Sequence of chain 1.B:
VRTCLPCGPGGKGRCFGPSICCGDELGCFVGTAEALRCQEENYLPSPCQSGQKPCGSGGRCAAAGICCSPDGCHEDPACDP

Binding-site contacts:
Ligand atom CA contacts residue SER46 of chain 1.B at 4.1 Å.
Ligand atom CZ contacts residue PRO47 of chain 1.B at 3.4 Å (hydrophobic).
Ligand atom O contacts residue TYR1 of chain 1.I at 2.2 Å (h-bond).
Ligand atom N contacts residue SER46 of chain 1.B at 2.9 Å (h-bond).
Ligand atom CG contacts residue LEU44 of chain 1.B at 4.0 Å (hydrophobic).
Ligand atom CG contacts residue PRO47 of chain 1.B at 4.3 Å (hydrophobic).
Ligand atom C contacts residue TYR1 of chain 1.I at 1.3 Å (hydrophobic).
Ligand atom CD2 contacts residue PRO47 of chain 1.B at 3.9 Å (hydrophobic).
Ligand atom C contacts residue SER46 of chain 1.B at 4.4 Å.
Ligand atom O contacts residue GLU41 of chain 1.B at 3.8 Å.
Ligand atom CA contacts residue TYR1 of chain 1.I at 2.4 Å (hydrophobic).
Ligand atom CB contacts residue LEU44 of chain 1.B at 3.7 Å (hydrophobic).
Ligand atom CB contacts residue GLU41 of chain 1.B at 4.0 Å.
Ligand atom CD1 contacts residue TYR1 of chain 1.I at 3.6 Å (hydrophobic).
Ligand atom N contacts residue ARG2 of chain 1.B at 4.1 Å.
Ligand atom CD2 contacts residue PRO45 of chain 1.B at 3.5 Å (hydrophobic).
Ligand atom CD1 contacts residue PRO47 of chain 1.B at 4.2 Å (hydrophobic).
Ligand atom N contacts residue GLU41 of chain 1.B at 2.8 Å (salt-bridge).
Ligand atom CE2 contacts residue PRO47 of chain 1.B at 3.4 Å (hydrophobic).
Ligand atom CB contacts residue TYR1 of chain 1.I at 3.2 Å (hydrophobic).
Ligand atom CG contacts residue SER46 of chain 1.B at 4.3 Å.
Ligand atom CG contacts residue TYR1 of chain 1.I at 3.8 Å (hydrophobic).
Ligand atom CZ contacts residue PRO45 of chain 1.B at 4.2 Å (hydrophobic).
Ligand atom O contacts residue CYS48 of chain 1.B at 3.0 Å (h-bond).
Ligand atom N contacts residue TYR1 of chain 1.I at 3.6 Å.
Ligand atom CD2 contacts residue SER46 of chain 1.B at 3.7 Å.
Ligand atom C contacts residue GLU41 of chain 1.B at 3.9 Å.
Ligand atom CE2 contacts residue PRO45 of chain 1.B at 3.0 Å (hydrophobic).
Ligand atom CA contacts residue LEU44 of chain 1.B at 3.8 Å (hydrophobic).
Ligand atom CD2 contacts residue LEU44 of chain 1.B at 3.4 Å (hydrophobic).
Ligand atom C contacts residue CYS48 of chain 1.B at 4.2 Å (hydrophobic).
Ligand atom CE2 contacts residue LEU44 of chain 1.B at 4.4 Å (hydrophobic).
Ligand atom O contacts residue PRO47 of chain 1.B at 3.4 Å.
Ligand atom CE1 contacts residue TYR1 of chain 1.I at 4.3 Å (hydrophobic).
Ligand atom CA contacts residue GLU41 of chain 1.B at 3.2 Å.
Ligand atom CE2 contacts residue SER46 of chain 1.B at 3.6 Å.
Ligand atom CE1 contacts residue PRO47 of chain 1.B at 3.7 Å (hydrophobic).
Ligand atom N contacts residue LEU44 of chain 1.B at 2.8 Å (h-bond).
Ligand atom CZ contacts residue SER46 of chain 1.B at 4.3 Å.
Ligand atom O contacts residue SER46 of chain 1.B at 3.7 Å.

This small molecule binds to this protein.
Small molecule (SMILES): N[C@@H](Cc1ccccc1)C(=O)O